Binding-site contacts:
Ligand atom CG contacts residue THR8 of chain 1.A at 3.5 Å.
Ligand atom CG contacts residue PHE150 of chain 1.A at 3.6 Å (hydrophobic).
Ligand atom CB contacts residue ILE101 of chain 1.A at 3.1 Å (hydrophobic).
Ligand atom N contacts residue GLN106 of chain 1.A at 3.3 Å (h-bond).
Ligand atom N contacts residue SER102 of chain 1.A at 3.0 Å (h-bond).
Ligand atom CD1 contacts residue SER10 of chain 1.A at 3.6 Å.
Ligand atom N contacts residue ALA104 of chain 1.A at 3.0 Å (h-bond).
Ligand atom O contacts residue ALA105 of chain 1.A at 3.3 Å.
Ligand atom CB contacts residue PHE150 of chain 1.A at 3.6 Å (hydrophobic).
Ligand atom CA contacts residue ALA9 of chain 1.A at 3.4 Å (hydrophobic).
Ligand atom CB contacts residue GLN106 of chain 1.A at 3.3 Å.
Ligand atom CD1 contacts residue ALA153 of chain 1.A at 3.5 Å (hydrophobic).
Ligand atom CB contacts residue ILE101 of chain 1.A at 3.5 Å (hydrophobic).
Ligand atom C contacts residue ALA9 of chain 1.A at 3.6 Å (hydrophobic).
Ligand atom N contacts residue ALA9 of chain 1.A at 2.9 Å (h-bond).
Ligand atom ND2 contacts residue ILE101 of chain 1.A at 2.7 Å (h-bond).
Ligand atom CD2 contacts residue TYR140 of chain 1.A at 3.4 Å (hydrophobic).
Ligand atom CD1 contacts residue ARG99 of chain 1.A at 3.2 Å.
Ligand atom CE2 contacts residue LEU144 of chain 1.A at 3.4 Å (hydrophobic).
Ligand atom CG contacts residue ILE101 of chain 1.A at 3.3 Å (hydrophobic).
Ligand atom O contacts residue SER10 of chain 1.A at 3.4 Å.
Ligand atom OG contacts residue ALA105 of chain 1.A at 3.6 Å.
Ligand atom CD1 contacts residue ILE101 of chain 1.A at 3.6 Å (hydrophobic).
Ligand atom OD1 contacts residue PHE150 of chain 1.A at 3.6 Å.
Ligand atom ND2 contacts residue ILE98 of chain 1.A at 2.6 Å (h-bond).
Ligand atom CB contacts residue TYR154 of chain 1.A at 3.6 Å (hydrophobic).
Ligand atom CE2 contacts residue THR11 of chain 1.A at 3.5 Å.
Ligand atom O contacts residue THR8 of chain 1.A at 3.5 Å (h-bond).
Ligand atom CZ contacts residue LEU144 of chain 1.A at 3.6 Å (hydrophobic).
Ligand atom CA contacts residue SER102 of chain 1.A at 3.6 Å.
Ligand atom O contacts residue ALA9 of chain 1.A at 3.4 Å (h-bond).
Ligand atom CB contacts residue SER102 of chain 1.A at 3.6 Å.
Ligand atom CA contacts residue ALA104 of chain 1.A at 3.5 Å (hydrophobic).
Ligand atom O contacts residue CYS103 of chain 1.A at 3.3 Å.
Ligand atom CD2 contacts residue THR11 of chain 1.A at 3.6 Å.
Ligand atom O contacts residue GLN106 of chain 1.A at 2.9 Å (h-bond).
Ligand atom CG contacts residue SER102 of chain 1.A at 3.5 Å.
Ligand atom O contacts residue ALA104 of chain 1.A at 3.1 Å (h-bond).
Ligand atom CZ contacts residue THR11 of chain 1.A at 3.5 Å.
Ligand atom CG contacts residue SER10 of chain 1.A at 3.6 Å.

Sequence of chain 1.A:
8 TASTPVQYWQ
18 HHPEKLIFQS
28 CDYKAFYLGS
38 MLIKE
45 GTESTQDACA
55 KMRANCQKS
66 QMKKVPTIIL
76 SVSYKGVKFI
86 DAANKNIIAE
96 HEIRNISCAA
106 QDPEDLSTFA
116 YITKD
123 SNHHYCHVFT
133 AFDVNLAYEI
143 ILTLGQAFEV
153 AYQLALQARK

The protein below binds the small molecule below.
Small molecule (SMILES): CC(C)C[C@H](NC(=O)[C@@H]1CCCN1)C(=O)N[C@@H](CO)C(=O)N[C@@H](Cc1ccccc1)C(=O)N[C@@H](CCC(N)=O)C(=O)N[C@@H](CC(N)=O)C(=O)N1C=CC[C@H]1C(=O)N[C@@H](CC(C)C)C(=O)N[C@H](CO)Cc1ccccc1